Binding-site contacts:
Ligand atom C10 contacts residue THR142 of chain 1.A at 3.3 Å.
Ligand atom N4 contacts residue TYR61 of chain 1.A at 4.0 Å.
Ligand atom O1 contacts residue SER141 of chain 1.A at 3.3 Å (h-bond).
Ligand atom CA contacts residue THR90 of chain 1.A at 3.8 Å.
Ligand atom CB contacts residue PRO88 of chain 1.A at 4.1 Å (hydrophobic).
Ligand atom OXT contacts residue TYR61 of chain 1.A at 3.9 Å.
Ligand atom O2 contacts residue GLU190 of chain 1.A at 4.0 Å.
Ligand atom C contacts residue ARG95 of chain 1.A at 3.5 Å.
Ligand atom O contacts residue ARG95 of chain 1.A at 2.8 Å (salt-bridge).
Ligand atom C6 contacts residue TYR16 of chain 1.A at 3.9 Å (hydrophobic).
Ligand atom S20 contacts residue GLY140 of chain 1.A at 4.0 Å.
Ligand atom C3 contacts residue TYR61 of chain 1.A at 3.5 Å (hydrophobic).
Ligand atom C contacts residue THR90 of chain 1.A at 3.9 Å.
Ligand atom C10 contacts residue SER141 of chain 1.A at 3.3 Å.
Ligand atom C6 contacts residue TYR216 of chain 1.A at 3.7 Å (hydrophobic).
Ligand atom O8 contacts residue SER141 of chain 1.A at 3.7 Å.
Ligand atom O2 contacts residue THR142 of chain 1.A at 2.8 Å (h-bond).
Ligand atom C2 contacts residue TYR216 of chain 1.A at 3.8 Å (hydrophobic).
Ligand atom C17 contacts residue SER141 of chain 1.A at 3.9 Å.
Ligand atom O1 contacts residue THR142 of chain 1.A at 2.9 Å (h-bond).
Ligand atom CA contacts residue PRO88 of chain 1.A at 3.8 Å (hydrophobic).
Ligand atom O1 contacts residue GLY140 of chain 1.A at 3.7 Å.
Ligand atom N contacts residue PRO88 of chain 1.A at 2.9 Å (h-bond).
Ligand atom C contacts residue TYR61 of chain 1.A at 3.9 Å (hydrophobic).
Ligand atom OXT contacts residue THR90 of chain 1.A at 2.9 Å (h-bond).
Ligand atom C3 contacts residue PRO88 of chain 1.A at 3.7 Å (hydrophobic).
Ligand atom O7 contacts residue SER193 of chain 1.A at 3.3 Å (h-bond).
Ligand atom OXT contacts residue PRO88 of chain 1.A at 3.8 Å.
Ligand atom N contacts residue THR90 of chain 1.A at 3.0 Å (h-bond).
Ligand atom C6 contacts residue TYR61 of chain 1.A at 4.1 Å (hydrophobic).
Ligand atom OXT contacts residue LEU89 of chain 1.A at 3.5 Å.
Ligand atom C19 contacts residue SER141 of chain 1.A at 4.0 Å.
Ligand atom OXT contacts residue ARG95 of chain 1.A at 2.7 Å (salt-bridge).
Ligand atom C6 contacts residue GLU13 of chain 1.A at 3.9 Å.
Ligand atom S20 contacts residue VAL137 of chain 1.A at 3.6 Å.
Ligand atom C6 contacts residue PRO88 of chain 1.A at 3.8 Å (hydrophobic).
Ligand atom O2 contacts residue SER141 of chain 1.A at 3.2 Å (h-bond).
Ligand atom O contacts residue TYR61 of chain 1.A at 3.5 Å.
Ligand atom N contacts residue TYR216 of chain 1.A at 3.6 Å.
Ligand atom CB contacts residue TYR61 of chain 1.A at 3.7 Å (hydrophobic).

Sequence of chain 1.A:
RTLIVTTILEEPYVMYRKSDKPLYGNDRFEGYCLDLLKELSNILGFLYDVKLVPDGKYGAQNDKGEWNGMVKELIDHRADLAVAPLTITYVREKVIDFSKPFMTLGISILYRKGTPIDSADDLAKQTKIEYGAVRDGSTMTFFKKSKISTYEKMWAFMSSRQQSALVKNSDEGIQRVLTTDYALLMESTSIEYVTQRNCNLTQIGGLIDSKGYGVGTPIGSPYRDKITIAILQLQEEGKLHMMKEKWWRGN

The small molecule below binds the protein below.
Small molecule (SMILES): Cc1cn(C[C@H](N)C(=O)O)c(=O)n(Cc2ccsc2C(=O)O)c1=O